Binding-site contacts:
Ligand atom C5 contacts residue TYR61 of chain 1.A at 3.5 Å (hydrophobic).
Ligand atom N38 contacts residue GLU13 of chain 1.A at 2.7 Å (salt-bridge).
Ligand atom C11 contacts residue PRO89 of chain 1.A at 3.4 Å (hydrophobic).
Ligand atom N13 contacts residue PRO89 of chain 1.A at 2.7 Å (h-bond).
Ligand atom F1 contacts residue TYR61 of chain 1.A at 3.5 Å.
Ligand atom N32 contacts residue THR174 of chain 1.A at 2.7 Å (h-bond).
Ligand atom O28 contacts residue ARG96 of chain 1.A at 2.8 Å (salt-bridge).
Ligand atom O37 contacts residue THR174 of chain 1.A at 3.4 Å.
Ligand atom S21 contacts residue ARG96 of chain 1.A at 3.7 Å.
Ligand atom C30 contacts residue THR174 of chain 1.A at 3.5 Å.
Ligand atom C10 contacts residue TYR61 of chain 1.A at 3.5 Å (hydrophobic).
Ligand atom C33 contacts residue THR174 of chain 1.A at 3.7 Å.
Ligand atom F1 contacts residue MET196 of chain 1.A at 3.4 Å.
Ligand atom C40 contacts residue GLU13 of chain 1.A at 3.5 Å.
Ligand atom C30 contacts residue GLU193 of chain 1.A at 3.3 Å.
Ligand atom O28 contacts residue PRO89 of chain 1.A at 3.8 Å.
Ligand atom C15 contacts residue TYR61 of chain 1.A at 3.6 Å (hydrophobic).
Ligand atom F1 contacts residue GLU13 of chain 1.A at 2.9 Å.
Ligand atom O22 contacts residue ARG96 of chain 1.A at 3.4 Å (salt-bridge).
Ligand atom F4 contacts residue TYR220 of chain 1.A at 3.5 Å.
Ligand atom C33 contacts residue MET196 of chain 1.A at 3.6 Å (hydrophobic).
Ligand atom C10 contacts residue PRO89 of chain 1.A at 3.5 Å (hydrophobic).
Ligand atom C36 contacts residue GLU13 of chain 1.A at 3.8 Å.
Ligand atom N32 contacts residue MET196 of chain 1.A at 3.6 Å.
Ligand atom F4 contacts residue PRO89 of chain 1.A at 3.6 Å.
Ligand atom N16 contacts residue TYR61 of chain 1.A at 3.7 Å.
Ligand atom C15 contacts residue PRO89 of chain 1.A at 3.7 Å (hydrophobic).
Ligand atom C6 contacts residue GLU193 of chain 1.A at 3.6 Å.
Ligand atom C15 contacts residue THR91 of chain 1.A at 3.4 Å.
Ligand atom F4 contacts residue TYR16 of chain 1.A at 3.3 Å.
Ligand atom C34 contacts residue GLU13 of chain 1.A at 3.4 Å.
Ligand atom C9 contacts residue TYR61 of chain 1.A at 3.6 Å (hydrophobic).
Ligand atom O28 contacts residue THR91 of chain 1.A at 2.8 Å (h-bond).
Ligand atom O28 contacts residue LEU90 of chain 1.A at 3.6 Å.
Ligand atom N19 contacts residue ARG96 of chain 1.A at 3.0 Å (salt-bridge).
Ligand atom C11 contacts residue TYR61 of chain 1.A at 3.5 Å (hydrophobic).
Ligand atom F3 contacts residue MET196 of chain 1.A at 3.4 Å.
Ligand atom O23 contacts residue THR91 of chain 1.A at 3.1 Å (h-bond).
Ligand atom N13 contacts residue THR91 of chain 1.A at 3.5 Å (h-bond).
Ligand atom N13 contacts residue TYR61 of chain 1.A at 3.5 Å.

This protein binds this small molecule.
Small molecule (SMILES): CNC(=O)c1cn(-c2cc3c(=O)n(NS(C)(=O)=O)c(=O)[nH]c3cc2C(F)(F)F)cn1

Sequence of chain 1.A:
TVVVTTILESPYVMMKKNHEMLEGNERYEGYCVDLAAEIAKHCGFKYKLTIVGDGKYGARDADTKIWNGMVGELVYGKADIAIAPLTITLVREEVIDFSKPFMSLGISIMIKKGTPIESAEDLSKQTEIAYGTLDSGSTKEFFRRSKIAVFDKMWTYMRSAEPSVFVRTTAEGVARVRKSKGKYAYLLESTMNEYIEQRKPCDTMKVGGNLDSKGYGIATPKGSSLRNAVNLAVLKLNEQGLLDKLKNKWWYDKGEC